A protein and the small-molecule ligand that binds it are described below.
Small molecule (SMILES): NCC(=O)O

Sequence of chain 1.B:
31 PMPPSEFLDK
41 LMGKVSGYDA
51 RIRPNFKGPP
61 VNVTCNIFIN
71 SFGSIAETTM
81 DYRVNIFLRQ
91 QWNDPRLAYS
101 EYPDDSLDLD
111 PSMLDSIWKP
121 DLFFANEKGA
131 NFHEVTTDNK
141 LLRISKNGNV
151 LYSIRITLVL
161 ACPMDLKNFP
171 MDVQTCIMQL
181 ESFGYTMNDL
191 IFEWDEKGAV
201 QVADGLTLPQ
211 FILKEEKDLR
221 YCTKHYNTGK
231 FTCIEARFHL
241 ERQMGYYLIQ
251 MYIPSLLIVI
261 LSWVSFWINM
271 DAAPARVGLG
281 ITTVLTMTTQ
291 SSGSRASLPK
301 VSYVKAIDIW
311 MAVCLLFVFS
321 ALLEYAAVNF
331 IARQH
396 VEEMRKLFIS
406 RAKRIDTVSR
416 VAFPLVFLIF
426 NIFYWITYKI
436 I

Binding-site contacts:
Ligand atom N contacts residue PHE231 of chain 1.B at 4.0 Å.
Ligand atom C contacts residue PHE231 of chain 1.B at 4.0 Å (hydrophobic).
Ligand atom C contacts residue ARG89 of chain 1.A at 4.0 Å.
Ligand atom OXT contacts residue PHE87 of chain 1.A at 4.1 Å.
Ligand atom O contacts residue SER153 of chain 1.A at 4.2 Å.
Ligand atom C contacts residue PHE183 of chain 1.B at 4.0 Å (hydrophobic).
Ligand atom C contacts residue PHE87 of chain 1.A at 4.3 Å (hydrophobic).
Ligand atom OXT contacts residue SER153 of chain 1.A at 4.0 Å.
Ligand atom CA contacts residue PHE87 of chain 1.A at 3.6 Å (hydrophobic).
Ligand atom OXT contacts residue THR228 of chain 1.B at 3.9 Å.
Ligand atom CA contacts residue PHE183 of chain 1.B at 4.1 Å (hydrophobic).
Ligand atom N contacts residue PHE123 of chain 1.B at 4.3 Å.
Ligand atom N contacts residue PHE183 of chain 1.B at 3.3 Å (h-bond).
Ligand atom C contacts residue SER153 of chain 1.A at 4.4 Å.
Ligand atom OXT contacts residue ARG89 of chain 1.A at 2.8 Å (salt-bridge).
Ligand atom CA contacts residue PHE231 of chain 1.B at 4.0 Å (hydrophobic).
Ligand atom O contacts residue LEU141 of chain 1.A at 3.4 Å.
Ligand atom N contacts residue TYR226 of chain 1.B at 4.4 Å.
Ligand atom CA contacts residue TYR226 of chain 1.B at 3.7 Å (hydrophobic).
Ligand atom O contacts residue PHE231 of chain 1.B at 3.9 Å.
Ligand atom O contacts residue PHE183 of chain 1.B at 3.0 Å (h-bond).
Ligand atom N contacts residue SER182 of chain 1.B at 3.6 Å (h-bond).
Ligand atom OXT contacts residue TYR226 of chain 1.B at 4.5 Å.
Ligand atom OXT contacts residue PHE231 of chain 1.B at 4.4 Å.
Ligand atom C contacts residue LEU141 of chain 1.A at 4.4 Å (hydrophobic).

Sequence of chain 1.A:
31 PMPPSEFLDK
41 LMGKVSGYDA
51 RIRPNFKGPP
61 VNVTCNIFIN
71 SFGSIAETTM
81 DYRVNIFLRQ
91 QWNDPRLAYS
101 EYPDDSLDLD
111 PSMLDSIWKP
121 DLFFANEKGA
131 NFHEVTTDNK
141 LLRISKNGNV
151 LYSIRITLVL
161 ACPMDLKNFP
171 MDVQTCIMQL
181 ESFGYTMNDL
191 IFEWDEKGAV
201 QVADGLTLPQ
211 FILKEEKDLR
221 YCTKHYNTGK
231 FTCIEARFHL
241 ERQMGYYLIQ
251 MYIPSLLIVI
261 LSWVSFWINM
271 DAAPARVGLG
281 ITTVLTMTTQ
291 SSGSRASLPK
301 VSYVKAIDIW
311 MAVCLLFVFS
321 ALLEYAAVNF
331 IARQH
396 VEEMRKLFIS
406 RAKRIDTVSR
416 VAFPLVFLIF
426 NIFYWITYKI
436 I